A protein and the small-molecule ligand that binds it are described below.
Small molecule (SMILES): Cc1ccc(C(=O)Nc2ccc(CN3CCN(C)CC3)c(C(F)(F)F)c2)cc1C#Cc1cnc2[nH]ncc2c1

Binding-site contacts:
Ligand atom N10 contacts residue GLU1920 of chain 1.A at 3.3 Å (salt-bridge).
Ligand atom F28 contacts residue LEU1927 of chain 1.A at 3.5 Å.
Ligand atom O09 contacts residue ALA2016 of chain 1.A at 3.3 Å.
Ligand atom C22 contacts residue ILE1991 of chain 1.A at 3.2 Å (hydrophobic).
Ligand atom C39 contacts residue LEU2001 of chain 1.A at 3.7 Å (hydrophobic).
Ligand atom C23 contacts residue TYR1992 of chain 1.A at 3.6 Å (hydrophobic).
Ligand atom N35 contacts residue ALA1950 of chain 1.A at 3.4 Å (h-bond).
Ligand atom C05 contacts residue ASP2017 of chain 1.A at 3.7 Å.
Ligand atom C33 contacts residue LEU1885 of chain 1.A at 3.5 Å (hydrophobic).
Ligand atom C06 contacts residue GLU1920 of chain 1.A at 3.3 Å.
Ligand atom N10 contacts residue ASP2017 of chain 1.A at 3.3 Å (salt-bridge).
Ligand atom C31 contacts residue LEU2001 of chain 1.A at 3.7 Å (hydrophobic).
Ligand atom O09 contacts residue ASP2017 of chain 1.A at 2.4 Å (salt-bridge).
Ligand atom C19 contacts residue ILE1990 of chain 1.A at 3.6 Å (hydrophobic).
Ligand atom F26 contacts residue LEU1985 of chain 1.A at 3.6 Å.
Ligand atom C23 contacts residue ASP2017 of chain 1.A at 3.6 Å.
Ligand atom C07 contacts residue MET1947 of chain 1.A at 3.6 Å (hydrophobic).
Ligand atom N38 contacts residue LEU1949 of chain 1.A at 3.4 Å.
Ligand atom C24 contacts residue ILE1991 of chain 1.A at 3.4 Å (hydrophobic).
Ligand atom C37 contacts residue PHE1890 of chain 1.A at 3.5 Å (hydrophobic).
Ligand atom C34 contacts residue LEU1885 of chain 1.A at 3.6 Å (hydrophobic).
Ligand atom C37 contacts residue LEU1885 of chain 1.A at 3.7 Å (hydrophobic).
Ligand atom C20 contacts residue ILE1991 of chain 1.A at 3.2 Å (hydrophobic).
Ligand atom C01 contacts residue MET1947 of chain 1.A at 3.7 Å (hydrophobic).
Ligand atom F28 contacts residue LEU1985 of chain 1.A at 3.7 Å.
Ligand atom C39 contacts residue GLU1948 of chain 1.A at 3.6 Å.
Ligand atom O09 contacts residue ILE1933 of chain 1.A at 3.7 Å.
Ligand atom F27 contacts residue ILE2015 of chain 1.A at 3.0 Å.
Ligand atom C39 contacts residue ALA1904 of chain 1.A at 3.7 Å (hydrophobic).
Ligand atom N21 contacts residue ILE1991 of chain 1.A at 3.5 Å (h-bond).
Ligand atom C08 contacts residue ASP2017 of chain 1.A at 3.1 Å.
Ligand atom C34 contacts residue LEU1949 of chain 1.A at 3.8 Å (hydrophobic).
Ligand atom C22 contacts residue ASP2017 of chain 1.A at 3.5 Å.
Ligand atom C02 contacts residue MET1947 of chain 1.A at 3.5 Å (hydrophobic).
Ligand atom C11 contacts residue ASP2017 of chain 1.A at 3.7 Å.
Ligand atom F28 contacts residue LEU1932 of chain 1.A at 3.6 Å.
Ligand atom C01 contacts residue LYS1906 of chain 1.A at 3.6 Å.
Ligand atom N38 contacts residue ALA1950 of chain 1.A at 2.9 Å (h-bond).
Ligand atom F26 contacts residue TYR1992 of chain 1.A at 3.1 Å.
Ligand atom C29 contacts residue ILE1933 of chain 1.A at 3.7 Å (hydrophobic).

Sequence of chain 1.A:
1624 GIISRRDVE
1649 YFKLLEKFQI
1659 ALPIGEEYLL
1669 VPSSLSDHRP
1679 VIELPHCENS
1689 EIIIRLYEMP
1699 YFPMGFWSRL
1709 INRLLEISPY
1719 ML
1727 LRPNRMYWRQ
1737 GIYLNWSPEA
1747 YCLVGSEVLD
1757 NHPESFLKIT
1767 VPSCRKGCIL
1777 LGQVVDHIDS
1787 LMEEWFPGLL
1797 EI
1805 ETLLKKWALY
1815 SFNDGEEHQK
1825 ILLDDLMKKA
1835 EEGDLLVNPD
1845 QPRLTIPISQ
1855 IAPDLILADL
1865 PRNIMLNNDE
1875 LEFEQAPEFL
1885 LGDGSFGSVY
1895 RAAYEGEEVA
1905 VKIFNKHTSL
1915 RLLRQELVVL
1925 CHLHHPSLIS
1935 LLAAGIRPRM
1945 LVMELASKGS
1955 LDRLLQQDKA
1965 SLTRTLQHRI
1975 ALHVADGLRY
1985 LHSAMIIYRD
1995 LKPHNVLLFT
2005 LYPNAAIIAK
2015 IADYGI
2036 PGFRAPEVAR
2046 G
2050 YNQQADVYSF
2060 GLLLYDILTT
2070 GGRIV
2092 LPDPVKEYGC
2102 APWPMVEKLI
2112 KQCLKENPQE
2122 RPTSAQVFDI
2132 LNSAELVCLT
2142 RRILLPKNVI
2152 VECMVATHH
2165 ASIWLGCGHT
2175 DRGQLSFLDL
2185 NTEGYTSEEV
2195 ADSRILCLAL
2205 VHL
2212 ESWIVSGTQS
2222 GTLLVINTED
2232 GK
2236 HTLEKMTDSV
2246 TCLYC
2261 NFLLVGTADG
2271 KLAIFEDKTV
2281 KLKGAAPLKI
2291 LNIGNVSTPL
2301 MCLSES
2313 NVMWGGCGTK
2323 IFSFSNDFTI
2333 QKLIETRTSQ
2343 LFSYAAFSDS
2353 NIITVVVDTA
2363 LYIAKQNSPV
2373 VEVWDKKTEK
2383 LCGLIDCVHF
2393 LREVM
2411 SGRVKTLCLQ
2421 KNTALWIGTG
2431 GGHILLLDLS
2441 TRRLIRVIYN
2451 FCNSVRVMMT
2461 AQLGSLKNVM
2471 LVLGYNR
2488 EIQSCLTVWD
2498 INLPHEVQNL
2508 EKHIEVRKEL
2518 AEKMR